Sequence of chain 1.A:
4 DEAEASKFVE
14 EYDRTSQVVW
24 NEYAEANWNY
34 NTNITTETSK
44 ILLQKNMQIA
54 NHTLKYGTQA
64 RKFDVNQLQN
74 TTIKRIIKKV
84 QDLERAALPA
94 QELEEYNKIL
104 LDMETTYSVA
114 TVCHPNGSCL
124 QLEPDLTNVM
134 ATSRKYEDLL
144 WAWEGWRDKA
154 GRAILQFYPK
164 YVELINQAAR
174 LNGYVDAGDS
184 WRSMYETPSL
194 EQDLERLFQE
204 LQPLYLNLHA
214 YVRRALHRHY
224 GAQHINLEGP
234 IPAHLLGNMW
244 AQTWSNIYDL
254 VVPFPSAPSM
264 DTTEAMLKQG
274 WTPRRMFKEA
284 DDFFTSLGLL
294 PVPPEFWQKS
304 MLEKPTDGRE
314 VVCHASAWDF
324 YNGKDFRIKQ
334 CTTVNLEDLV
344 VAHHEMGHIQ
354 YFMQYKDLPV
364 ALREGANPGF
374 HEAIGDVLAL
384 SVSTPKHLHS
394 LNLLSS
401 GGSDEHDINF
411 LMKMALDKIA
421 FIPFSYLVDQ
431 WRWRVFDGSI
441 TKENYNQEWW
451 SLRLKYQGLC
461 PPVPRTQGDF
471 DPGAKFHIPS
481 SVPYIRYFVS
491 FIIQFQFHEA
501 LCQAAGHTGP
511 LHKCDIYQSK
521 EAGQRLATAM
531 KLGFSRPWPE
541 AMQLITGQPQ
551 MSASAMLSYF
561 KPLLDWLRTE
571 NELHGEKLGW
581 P

Binding-site contacts:
Ligand atom C2 contacts residue THR75 of chain 1.A at 4.5 Å.
Ligand atom C4 contacts residue ASN73 of chain 1.A at 4.3 Å.
Ligand atom C2 contacts residue ASN73 of chain 1.A at 2.6 Å.
Ligand atom N2 contacts residue THR75 of chain 1.A at 4.3 Å.
Ligand atom C8 contacts residue ASN73 of chain 1.A at 3.5 Å.
Ligand atom C5 contacts residue ASN73 of chain 1.A at 3.7 Å.
Ligand atom C5 contacts residue THR75 of chain 1.A at 3.9 Å.
Ligand atom C1 contacts residue THR75 of chain 1.A at 4.3 Å.
Ligand atom C6 contacts residue ILE76 of chain 1.A at 3.8 Å (hydrophobic).
Ligand atom C5 contacts residue ILE76 of chain 1.A at 3.5 Å (hydrophobic).
Ligand atom O4 contacts residue THR75 of chain 1.A at 3.8 Å.
Ligand atom C7 contacts residue ASN73 of chain 1.A at 3.3 Å.
Ligand atom O5 contacts residue ILE76 of chain 1.A at 3.3 Å.
Ligand atom O5 contacts residue ASN73 of chain 1.A at 2.6 Å (h-bond).
Ligand atom C3 contacts residue ASN73 of chain 1.A at 3.8 Å.
Ligand atom C1 contacts residue ASN73 of chain 1.A at 1.5 Å.
Ligand atom O3 contacts residue THR75 of chain 1.A at 4.4 Å.
Ligand atom C3 contacts residue THR75 of chain 1.A at 3.8 Å.
Ligand atom N2 contacts residue ASN73 of chain 1.A at 2.7 Å (h-bond).
Ligand atom C4 contacts residue THR75 of chain 1.A at 4.2 Å.
Ligand atom C8 contacts residue THR74 of chain 1.A at 4.3 Å.
Ligand atom C1 contacts residue ILE76 of chain 1.A at 3.7 Å (hydrophobic).
Ligand atom O7 contacts residue ASN73 of chain 1.A at 3.7 Å.

This protein binds this small molecule.
Small molecule (SMILES): CC(=O)N[C@@H]1[C@@H](O)[C@H](O)[C@@H](CO)O[C@H]1O